Binding-site contacts:
Ligand atom C8 contacts residue GLN263 of chain 1.F at 4.5 Å.
Ligand atom C2 contacts residue ASN265 of chain 1.F at 2.4 Å.
Ligand atom O5 contacts residue ASN265 of chain 1.F at 2.4 Å (h-bond).
Ligand atom N2 contacts residue GLN263 of chain 1.F at 3.8 Å.
Ligand atom C2 contacts residue GLN263 of chain 1.F at 4.0 Å.
Ligand atom C3 contacts residue GLN263 of chain 1.F at 3.6 Å.
Ligand atom O6 contacts residue VAL414 of chain 1.F at 4.3 Å.
Ligand atom O5 contacts residue ARG412 of chain 1.F at 2.9 Å (salt-bridge).
Ligand atom C5 contacts residue ASN265 of chain 1.F at 3.6 Å.
Ligand atom N2 contacts residue ASN265 of chain 1.F at 2.9 Å (h-bond).
Ligand atom C8 contacts residue ASN265 of chain 1.F at 4.3 Å.
Ligand atom C8 contacts residue VAL302 of chain 1.F at 4.0 Å (hydrophobic).
Ligand atom O7 contacts residue ASN301 of chain 1.F at 4.0 Å.
Ligand atom C8 contacts residue ASN301 of chain 1.F at 4.1 Å.
Ligand atom C1 contacts residue ARG412 of chain 1.F at 3.7 Å.
Ligand atom C3 contacts residue ASN265 of chain 1.F at 3.8 Å.
Ligand atom O5 contacts residue VAL414 of chain 1.F at 4.3 Å.
Ligand atom C4 contacts residue ASN265 of chain 1.F at 4.2 Å.
Ligand atom O7 contacts residue NAG1 of chain 1.WA at 3.9 Å.
Ligand atom C6 contacts residue ARG412 of chain 1.F at 4.0 Å.
Ligand atom C1 contacts residue ASN265 of chain 1.F at 1.4 Å.
Ligand atom C1 contacts residue GLN263 of chain 1.F at 4.0 Å.
Ligand atom O3 contacts residue GLN263 of chain 1.F at 4.4 Å.
Ligand atom C5 contacts residue ARG412 of chain 1.F at 4.1 Å.
Ligand atom O6 contacts residue ARG412 of chain 1.F at 4.0 Å.
Ligand atom O7 contacts residue ASN265 of chain 1.F at 3.0 Å (h-bond).
Ligand atom C8 contacts residue SER303 of chain 1.F at 3.8 Å.
Ligand atom C7 contacts residue ASN265 of chain 1.F at 3.1 Å.

Sequence of chain 1.F:
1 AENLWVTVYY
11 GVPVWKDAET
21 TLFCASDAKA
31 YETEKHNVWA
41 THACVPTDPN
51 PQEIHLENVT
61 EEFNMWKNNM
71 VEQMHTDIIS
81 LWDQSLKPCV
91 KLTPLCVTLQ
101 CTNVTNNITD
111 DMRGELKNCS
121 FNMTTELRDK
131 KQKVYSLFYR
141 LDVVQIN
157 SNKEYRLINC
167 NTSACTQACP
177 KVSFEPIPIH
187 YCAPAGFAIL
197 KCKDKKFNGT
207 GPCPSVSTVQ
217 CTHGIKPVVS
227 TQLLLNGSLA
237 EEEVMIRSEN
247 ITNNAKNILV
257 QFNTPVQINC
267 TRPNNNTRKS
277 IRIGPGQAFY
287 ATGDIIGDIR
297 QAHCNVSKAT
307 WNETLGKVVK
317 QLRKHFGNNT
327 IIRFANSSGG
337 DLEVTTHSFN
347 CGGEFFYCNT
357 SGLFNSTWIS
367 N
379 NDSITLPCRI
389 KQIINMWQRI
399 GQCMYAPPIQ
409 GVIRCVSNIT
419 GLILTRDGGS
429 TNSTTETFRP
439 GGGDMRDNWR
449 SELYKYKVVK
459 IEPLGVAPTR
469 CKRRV

A protein and the small-molecule ligand that binds it are described below.
Small molecule (SMILES): CC(=O)N[C@H]1[C@H](O[C@H]2[C@H](O)[C@@H](NC(C)=O)CO[C@@H]2CO)O[C@H](CO)[C@@H](O[C@@H]2O[C@H](CO)[C@@H](O)[C@H](O)[C@@H]2O)[C@@H]1O